Sequence of chain 1.B:
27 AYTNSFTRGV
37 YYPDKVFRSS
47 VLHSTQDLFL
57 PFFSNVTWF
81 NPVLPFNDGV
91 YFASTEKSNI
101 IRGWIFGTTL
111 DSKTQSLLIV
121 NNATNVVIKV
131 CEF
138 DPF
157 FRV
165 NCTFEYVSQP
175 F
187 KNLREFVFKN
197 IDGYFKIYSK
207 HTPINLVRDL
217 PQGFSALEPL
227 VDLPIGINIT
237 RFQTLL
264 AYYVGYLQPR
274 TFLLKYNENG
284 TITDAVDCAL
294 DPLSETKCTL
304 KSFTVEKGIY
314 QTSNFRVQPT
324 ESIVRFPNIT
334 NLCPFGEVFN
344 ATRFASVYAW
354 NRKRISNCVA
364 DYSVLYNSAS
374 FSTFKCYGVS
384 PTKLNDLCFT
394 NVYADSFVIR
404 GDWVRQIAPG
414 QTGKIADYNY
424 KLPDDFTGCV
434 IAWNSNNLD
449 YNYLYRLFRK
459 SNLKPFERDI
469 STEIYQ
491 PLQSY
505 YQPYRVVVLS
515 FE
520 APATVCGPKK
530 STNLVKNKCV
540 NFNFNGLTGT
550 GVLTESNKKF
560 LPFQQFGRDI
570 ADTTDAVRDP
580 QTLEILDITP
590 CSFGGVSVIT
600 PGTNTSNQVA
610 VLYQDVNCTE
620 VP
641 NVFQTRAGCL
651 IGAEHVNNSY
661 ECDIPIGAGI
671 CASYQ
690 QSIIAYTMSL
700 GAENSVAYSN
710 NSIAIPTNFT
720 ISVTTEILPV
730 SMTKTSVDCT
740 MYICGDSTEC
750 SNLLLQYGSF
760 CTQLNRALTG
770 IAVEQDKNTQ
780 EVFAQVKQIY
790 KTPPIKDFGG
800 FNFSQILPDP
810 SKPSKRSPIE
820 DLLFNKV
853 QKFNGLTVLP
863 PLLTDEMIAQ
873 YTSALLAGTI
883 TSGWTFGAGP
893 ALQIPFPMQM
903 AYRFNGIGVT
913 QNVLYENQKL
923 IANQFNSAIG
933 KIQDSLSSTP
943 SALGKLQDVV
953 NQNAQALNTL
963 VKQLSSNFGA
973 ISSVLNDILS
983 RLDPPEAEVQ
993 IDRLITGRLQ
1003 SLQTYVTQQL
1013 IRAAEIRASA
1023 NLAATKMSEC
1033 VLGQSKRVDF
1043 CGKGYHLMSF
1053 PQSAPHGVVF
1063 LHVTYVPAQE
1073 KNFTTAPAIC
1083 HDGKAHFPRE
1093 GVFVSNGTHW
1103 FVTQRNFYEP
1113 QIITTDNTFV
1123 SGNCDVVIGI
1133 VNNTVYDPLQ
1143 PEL

This small molecule binds to this protein.
Small molecule (SMILES): CC(=O)N[C@@H]1[C@@H](O)[C@H](O)[C@@H](CO)O[C@H]1O

Binding-site contacts:
Ligand atom C3 contacts residue ASN343 of chain 1.B at 3.8 Å.
Ligand atom C5 contacts residue ASN343 of chain 1.B at 3.7 Å.
Ligand atom C2 contacts residue ASN343 of chain 1.B at 2.4 Å.
Ligand atom N2 contacts residue PHE342 of chain 1.B at 4.2 Å.
Ligand atom C4 contacts residue ASN343 of chain 1.B at 4.2 Å.
Ligand atom C7 contacts residue GLY339 of chain 1.B at 3.5 Å.
Ligand atom O7 contacts residue GLY339 of chain 1.B at 3.1 Å.
Ligand atom O3 contacts residue VAL367 of chain 1.B at 4.5 Å.
Ligand atom C8 contacts residue PHE338 of chain 1.B at 3.8 Å (hydrophobic).
Ligand atom C7 contacts residue PHE342 of chain 1.B at 3.9 Å (hydrophobic).
Ligand atom C8 contacts residue ASN343 of chain 1.B at 4.1 Å.
Ligand atom C1 contacts residue ASN343 of chain 1.B at 1.4 Å.
Ligand atom N2 contacts residue ASN343 of chain 1.B at 2.7 Å (h-bond).
Ligand atom C7 contacts residue ASN343 of chain 1.B at 3.0 Å.
Ligand atom C8 contacts residue PHE342 of chain 1.B at 3.0 Å (hydrophobic).
Ligand atom O7 contacts residue ASN343 of chain 1.B at 3.1 Å (h-bond).
Ligand atom O5 contacts residue ASN343 of chain 1.B at 2.5 Å (h-bond).
Ligand atom C8 contacts residue GLY339 of chain 1.B at 3.4 Å.